Sequence of chain 2.A:
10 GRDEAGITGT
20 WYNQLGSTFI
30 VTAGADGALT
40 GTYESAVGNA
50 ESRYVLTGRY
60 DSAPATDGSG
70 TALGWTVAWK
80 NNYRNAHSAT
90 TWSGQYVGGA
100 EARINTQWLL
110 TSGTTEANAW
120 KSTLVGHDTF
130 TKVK

Binding-site contacts:
Ligand atom C20 contacts residue N9O1 of chain 4.B at 3.3 Å.
Ligand atom N2 contacts residue SER87 of chain 2.A at 3.0 Å (h-bond).
Ligand atom C14 contacts residue SER111 of chain 2.A at 3.4 Å.
Ligand atom O contacts residue TYR42 of chain 2.A at 2.7 Å (h-bond).
Ligand atom C10 contacts residue SER87 of chain 2.A at 3.6 Å.
Ligand atom C25 contacts residue N9O1 of chain 4.B at 1.3 Å.
Ligand atom N1 contacts residue ASP127 of chain 2.A at 2.8 Å (salt-bridge).
Ligand atom C14 contacts residue SER121 of chain 2.A at 3.5 Å.
Ligand atom C18 contacts residue N9O1 of chain 4.B at 1.8 Å.
Ligand atom C19 contacts residue N9O1 of chain 4.B at 1.8 Å.
Ligand atom C4 contacts residue TRP119 of chain 4.A at 3.6 Å (hydrophobic).
Ligand atom C23 contacts residue N9O1 of chain 4.B at 1.1 Å.
Ligand atom C13 contacts residue SER111 of chain 2.A at 3.5 Å.
Ligand atom N contacts residue VAL46 of chain 2.A at 3.6 Å.
Ligand atom O3 contacts residue ASN48 of chain 2.A at 2.9 Å (h-bond).
Ligand atom C22 contacts residue N9O1 of chain 4.B at 1.0 Å.
Ligand atom C15 contacts residue SER121 of chain 2.A at 3.5 Å.
Ligand atom C5 contacts residue SER44 of chain 2.A at 3.5 Å.
Ligand atom O2 contacts residue LEU109 of chain 2.A at 3.3 Å.
Ligand atom C24 contacts residue N9O1 of chain 4.B at 1.1 Å.
Ligand atom O contacts residue ASN22 of chain 2.A at 3.0 Å (h-bond).
Ligand atom C8 contacts residue TRP78 of chain 2.A at 3.5 Å (hydrophobic).
Ligand atom C12 contacts residue SER111 of chain 2.A at 3.1 Å.
Ligand atom C contacts residue TYR42 of chain 2.A at 3.5 Å (hydrophobic).
Ligand atom S contacts residue THR89 of chain 2.A at 3.5 Å (h-bond).
Ligand atom C contacts residue SER26 of chain 2.A at 3.6 Å.
Ligand atom S contacts residue TRP78 of chain 2.A at 3.6 Å.
Ligand atom C13 contacts residue N9O1 of chain 4.B at 3.2 Å.
Ligand atom N contacts residue SER44 of chain 2.A at 3.0 Å (h-bond).
Ligand atom C16 contacts residue LYS120 of chain 2.A at 3.2 Å.
Ligand atom C3 contacts residue TRP107 of chain 2.A at 3.4 Å (hydrophobic).
Ligand atom C16 contacts residue N9O1 of chain 4.B at 2.8 Å.
Ligand atom C15 contacts residue LYS120 of chain 2.A at 3.1 Å.
Ligand atom C12 contacts residue LEU123 of chain 2.A at 3.6 Å (hydrophobic).
Ligand atom C21 contacts residue N9O1 of chain 4.B at 1.6 Å.
Ligand atom O contacts residue SER26 of chain 2.A at 2.7 Å (h-bond).
Ligand atom C13 contacts residue LEU123 of chain 2.A at 3.5 Å (hydrophobic).
Ligand atom N4 contacts residue N9O1 of chain 4.B at 1.0 Å.
Ligand atom C17 contacts residue N9O1 of chain 4.B at 1.4 Å.
Ligand atom O2 contacts residue SER111 of chain 2.A at 2.6 Å (h-bond).

A protein and the small-molecule ligand that binds it are described below.
Small molecule (SMILES): CN(C)c1ccc2c3c(cccc13)C(=O)N(CCNC(=O)CCCC[C@@H]1SC[C@@H]3NC(=O)N[C@@H]31)C2=O

Sequence of chain 4.A:
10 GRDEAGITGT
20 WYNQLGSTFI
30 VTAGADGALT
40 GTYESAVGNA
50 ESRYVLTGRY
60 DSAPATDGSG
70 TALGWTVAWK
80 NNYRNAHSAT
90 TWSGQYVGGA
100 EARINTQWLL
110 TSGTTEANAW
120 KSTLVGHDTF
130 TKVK